Sequence of chain 1.A:
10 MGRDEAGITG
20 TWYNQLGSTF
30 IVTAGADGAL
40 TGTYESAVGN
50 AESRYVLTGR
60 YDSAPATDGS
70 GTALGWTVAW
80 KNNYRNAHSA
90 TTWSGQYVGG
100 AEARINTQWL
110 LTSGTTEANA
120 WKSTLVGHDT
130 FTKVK

The small molecule below binds the protein below.
Small molecule (SMILES): [O][Cu]12(OO)<-n3ccccc3CCN->1(CCNC(=O)CCCC[C@@H]1SC[C@@H]3NC(=O)N[C@@H]31)CCc1ccccn->21

Binding-site contacts:
Ligand atom C8 contacts residue TRP79 of chain 1.A at 3.8 Å (hydrophobic).
Ligand atom C15 contacts residue SER112 of chain 1.A at 3.5 Å.
Ligand atom C10 contacts residue ASN49 of chain 1.A at 3.7 Å.
Ligand atom S1 contacts residue TRP92 of chain 1.A at 3.7 Å.
Ligand atom C3 contacts residue TRP108 of chain 1.A at 3.4 Å (hydrophobic).
Ligand atom C7 contacts residue TRP79 of chain 1.A at 3.8 Å (hydrophobic).
Ligand atom N3 contacts residue SER88 of chain 1.A at 2.9 Å (h-bond).
Ligand atom O1 contacts residue SER27 of chain 1.A at 2.6 Å (h-bond).
Ligand atom C1 contacts residue ASN23 of chain 1.A at 3.8 Å.
Ligand atom C26 contacts residue ACT1 of chain 1.C at 3.6 Å.
Ligand atom C6 contacts residue SER45 of chain 1.A at 3.4 Å.
Ligand atom C11 contacts residue SER88 of chain 1.A at 3.7 Å.
Ligand atom C2 contacts residue TRP108 of chain 1.A at 3.7 Å (hydrophobic).
Ligand atom C6 contacts residue VAL47 of chain 1.A at 3.7 Å (hydrophobic).
Ligand atom N1 contacts residue ASP128 of chain 1.A at 2.8 Å (salt-bridge).
Ligand atom C1 contacts residue LEU25 of chain 1.A at 3.6 Å (hydrophobic).
Ligand atom S1 contacts residue TRP79 of chain 1.A at 3.6 Å.
Ligand atom C4 contacts residue TRP120 of chain 3.A at 3.7 Å (hydrophobic).
Ligand atom C13 contacts residue SER112 of chain 1.A at 3.4 Å.
Ligand atom O2 contacts residue GLY48 of chain 1.A at 3.6 Å.
Ligand atom C1 contacts residue SER27 of chain 1.A at 3.6 Å.
Ligand atom O1 contacts residue ASN23 of chain 1.A at 3.0 Å (h-bond).
Ligand atom N1 contacts residue LEU25 of chain 1.A at 3.7 Å.
Ligand atom O1 contacts residue TYR43 of chain 1.A at 2.7 Å (h-bond).
Ligand atom S1 contacts residue THR90 of chain 1.A at 3.3 Å (h-bond).
Ligand atom C9 contacts residue ASN49 of chain 1.A at 3.5 Å.
Ligand atom N2 contacts residue SER45 of chain 1.A at 3.0 Å (h-bond).
Ligand atom N2 contacts residue VAL47 of chain 1.A at 3.6 Å.
Ligand atom C1 contacts residue TYR43 of chain 1.A at 3.5 Å (hydrophobic).
Ligand atom C7 contacts residue LEU110 of chain 1.A at 3.8 Å (hydrophobic).
Ligand atom O4 contacts residue ALA86 of chain 1.A at 3.6 Å.
Ligand atom O4 contacts residue ASN49 of chain 1.A at 3.1 Å (h-bond).
Ligand atom C19 contacts residue SER112 of chain 1.A at 3.4 Å.
Ligand atom C9 contacts residue TRP79 of chain 1.A at 3.5 Å (hydrophobic).
Ligand atom C4 contacts residue VAL47 of chain 1.A at 3.7 Å (hydrophobic).
Ligand atom C2 contacts residue ASP128 of chain 1.A at 3.8 Å.
Ligand atom C1 contacts residue ASP128 of chain 1.A at 3.7 Å.
Ligand atom O2 contacts residue ASN49 of chain 1.A at 2.9 Å (h-bond).
Ligand atom C18 contacts residue SER112 of chain 1.A at 3.6 Å.
Ligand atom C5 contacts residue TRP120 of chain 3.A at 3.6 Å (hydrophobic).

Sequence of chain 3.A:
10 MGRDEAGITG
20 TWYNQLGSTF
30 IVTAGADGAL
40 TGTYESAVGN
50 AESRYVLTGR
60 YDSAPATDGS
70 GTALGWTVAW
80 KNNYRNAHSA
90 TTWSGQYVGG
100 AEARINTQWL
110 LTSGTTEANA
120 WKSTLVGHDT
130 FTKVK